A protein and the small-molecule ligand that binds it are described below.
Small molecule (SMILES): O=C(NCCc1ccncc1)c1nc([C@@H]2CCCN2C(=O)OCc2ccccc2)[nH]c(=O)c1O

Binding-site contacts:
Ligand atom C30 contacts residue TYR44 of chain 3.A at 3.5 Å (hydrophobic).
Ligand atom C31 contacts residue TYR44 of chain 3.A at 3.9 Å (hydrophobic).
Ligand atom O08 contacts residue ILE121 of chain 3.A at 2.7 Å (h-bond).
Ligand atom C02 contacts residue GLU120 of chain 3.A at 3.3 Å.
Ligand atom C02 contacts residue HIS61 of chain 3.A at 3.5 Å.
Ligand atom C02 contacts residue MN1 of chain 3.E at 3.4 Å.
Ligand atom N32 contacts residue GLU46 of chain 3.A at 3.5 Å (salt-bridge).
Ligand atom O01 contacts residue MN1 of chain 3.E at 2.6 Å.
Ligand atom C24 contacts residue GLU81 of chain 3.A at 3.8 Å.
Ligand atom C29 contacts residue TYR44 of chain 3.A at 3.8 Å (hydrophobic).
Ligand atom C07 contacts residue ILE121 of chain 3.A at 3.7 Å (hydrophobic).
Ligand atom C07 contacts residue LYS135 of chain 3.A at 3.6 Å.
Ligand atom O25 contacts residue GLU81 of chain 3.A at 3.8 Å.
Ligand atom O08 contacts residue TYR131 of chain 3.A at 3.7 Å.
Ligand atom O08 contacts residue GLU120 of chain 3.A at 2.9 Å (salt-bridge).
Ligand atom C07 contacts residue GLU120 of chain 3.A at 3.5 Å.
Ligand atom N06 contacts residue HIS61 of chain 3.A at 3.8 Å.
Ligand atom C12 contacts residue TYR131 of chain 3.A at 4.0 Å (hydrophobic).
Ligand atom N06 contacts residue TYR131 of chain 3.A at 3.6 Å (h-bond).
Ligand atom C11 contacts residue TYR131 of chain 3.A at 3.7 Å (hydrophobic).
Ligand atom N26 contacts residue MN1 of chain 3.E at 3.8 Å.
Ligand atom O08 contacts residue HIS61 of chain 3.A at 3.0 Å (h-bond).
Ligand atom C07 contacts residue MN1 of chain 3.D at 2.7 Å.
Ligand atom O08 contacts residue MN1 of chain 3.D at 2.2 Å.
Ligand atom C28 contacts residue TYR44 of chain 3.A at 3.6 Å (hydrophobic).
Ligand atom O08 contacts residue LYS135 of chain 3.A at 3.3 Å.
Ligand atom C02 contacts residue MN1 of chain 3.D at 2.6 Å.
Ligand atom O01 contacts residue HIS61 of chain 3.A at 3.6 Å (h-bond).
Ligand atom O25 contacts residue MN1 of chain 3.E at 2.4 Å.
Ligand atom C24 contacts residue MN1 of chain 3.E at 2.9 Å.
Ligand atom O08 contacts residue GLY122 of chain 3.A at 3.7 Å.
Ligand atom C07 contacts residue TYR131 of chain 3.A at 4.0 Å (hydrophobic).
Ligand atom O01 contacts residue MN1 of chain 3.D at 2.0 Å.
Ligand atom O01 contacts residue GLU120 of chain 3.A at 2.4 Å (salt-bridge).
Ligand atom C03 contacts residue MN1 of chain 3.D at 4.0 Å.
Ligand atom O01 contacts residue ASP109 of chain 3.A at 3.3 Å (salt-bridge).
Ligand atom C03 contacts residue MN1 of chain 3.E at 3.5 Å.
Ligand atom C31 contacts residue GLU46 of chain 3.A at 4.0 Å.
Ligand atom C07 contacts residue HIS61 of chain 3.A at 3.2 Å.
Ligand atom C33 contacts residue THR58 of chain 3.A at 3.8 Å.

Sequence of chain 3.A:
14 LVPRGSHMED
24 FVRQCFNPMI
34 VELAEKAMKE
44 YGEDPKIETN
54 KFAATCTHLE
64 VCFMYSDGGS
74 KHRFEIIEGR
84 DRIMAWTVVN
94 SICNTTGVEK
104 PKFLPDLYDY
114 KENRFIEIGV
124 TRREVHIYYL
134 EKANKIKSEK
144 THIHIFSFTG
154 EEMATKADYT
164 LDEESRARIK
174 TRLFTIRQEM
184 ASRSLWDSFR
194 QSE